Sequence of chain 1.A:
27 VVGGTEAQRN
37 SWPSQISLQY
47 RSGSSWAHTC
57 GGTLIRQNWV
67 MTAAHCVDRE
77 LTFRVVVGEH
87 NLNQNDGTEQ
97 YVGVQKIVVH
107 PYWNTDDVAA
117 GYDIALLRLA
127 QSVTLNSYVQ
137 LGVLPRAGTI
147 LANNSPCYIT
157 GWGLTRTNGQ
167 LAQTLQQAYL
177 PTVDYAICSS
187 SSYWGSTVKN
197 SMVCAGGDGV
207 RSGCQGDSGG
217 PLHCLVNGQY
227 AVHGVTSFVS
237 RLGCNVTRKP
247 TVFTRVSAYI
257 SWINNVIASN

Binding-site contacts:
Ligand atom C05 contacts residue GLN211 of chain 1.A at 3.8 Å.
Ligand atom C02 contacts residue HIS71 of chain 1.A at 4.3 Å.
Ligand atom C02 contacts residue VAL235 of chain 1.A at 4.5 Å (hydrophobic).
Ligand atom C08 contacts residue HIS71 of chain 1.A at 4.1 Å.
Ligand atom C06 contacts residue GLN211 of chain 1.A at 4.3 Å.
Ligand atom C06 contacts residue HIS71 of chain 1.A at 4.2 Å.
Ligand atom O09 contacts residue ASP213 of chain 1.A at 3.6 Å (salt-bridge).
Ligand atom C08 contacts residue GLN211 of chain 1.A at 4.1 Å.
Ligand atom C04 contacts residue VAL235 of chain 1.A at 3.5 Å (hydrophobic).
Ligand atom C05 contacts residue VAL235 of chain 1.A at 4.0 Å (hydrophobic).
Ligand atom C01 contacts residue SER233 of chain 1.A at 3.3 Å.
Ligand atom C08 contacts residue ASP213 of chain 1.A at 4.5 Å.
Ligand atom C02 contacts residue SER233 of chain 1.A at 3.5 Å.
Ligand atom C06 contacts residue SER233 of chain 1.A at 4.1 Å.
Ligand atom C08 contacts residue SER214 of chain 1.A at 1.5 Å.
Ligand atom C03 contacts residue VAL235 of chain 1.A at 3.8 Å (hydrophobic).
Ligand atom C06 contacts residue SER214 of chain 1.A at 2.5 Å.
Ligand atom C02 contacts residue SER214 of chain 1.A at 4.1 Å.
Ligand atom C03 contacts residue GLN211 of chain 1.A at 4.3 Å.
Ligand atom C08 contacts residue CYS210 of chain 1.A at 3.9 Å (hydrophobic).
Ligand atom C05 contacts residue CYS210 of chain 1.A at 4.1 Å (hydrophobic).
Ligand atom O09 contacts residue GLN211 of chain 1.A at 3.3 Å.
Ligand atom C03 contacts residue SER233 of chain 1.A at 4.5 Å.
Ligand atom C08 contacts residue GLY212 of chain 1.A at 4.2 Å.
Ligand atom C07 contacts residue HIS71 of chain 1.A at 3.5 Å.
Ligand atom O09 contacts residue CYS210 of chain 1.A at 3.3 Å (h-bond).
Ligand atom C07 contacts residue PHE234 of chain 1.A at 4.0 Å (hydrophobic).
Ligand atom O09 contacts residue GLY212 of chain 1.A at 3.0 Å (h-bond).
Ligand atom C07 contacts residue SER233 of chain 1.A at 3.1 Å.
Ligand atom C07 contacts residue SER214 of chain 1.A at 2.8 Å.
Ligand atom C03 contacts residue PHE234 of chain 1.A at 3.9 Å (hydrophobic).
Ligand atom C01 contacts residue PHE234 of chain 1.A at 3.5 Å (hydrophobic).
Ligand atom C04 contacts residue GLN211 of chain 1.A at 3.3 Å.
Ligand atom C05 contacts residue SER214 of chain 1.A at 3.8 Å.
Ligand atom O09 contacts residue SER214 of chain 1.A at 2.3 Å (h-bond).
Ligand atom C02 contacts residue PHE234 of chain 1.A at 3.8 Å (hydrophobic).
Ligand atom C01 contacts residue HIS71 of chain 1.A at 4.2 Å.

The protein below binds the small molecule below.
Small molecule (SMILES): Cc1cccc(C(=O)O)c1